A protein and the small-molecule ligand that binds it are described below.
Small molecule (SMILES): O=S(=O)(c1ccc(Oc2cc(F)cc(Cl)c2)c(Br)c1CO)C(F)F

Sequence of chain 1.A:
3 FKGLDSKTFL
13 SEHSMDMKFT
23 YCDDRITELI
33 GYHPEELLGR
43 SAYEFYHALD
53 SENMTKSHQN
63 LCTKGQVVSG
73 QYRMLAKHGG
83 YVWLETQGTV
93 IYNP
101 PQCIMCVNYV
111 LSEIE

Binding-site contacts:
Ligand atom F1 contacts residue SER71 of chain 1.A at 3.2 Å.
Ligand atom O2 contacts residue THR88 of chain 1.A at 3.5 Å.
Ligand atom CL1 contacts residue MET76 of chain 1.A at 3.6 Å.
Ligand atom O4 contacts residue HIS60 of chain 1.A at 3.0 Å (h-bond).
Ligand atom C11 contacts residue HIS15 of chain 1.A at 3.8 Å.
Ligand atom CL1 contacts residue TYR48 of chain 1.A at 3.5 Å.
Ligand atom F1 contacts residue MET56 of chain 1.A at 3.0 Å.
Ligand atom O1 contacts residue GLY90 of chain 1.A at 3.5 Å.
Ligand atom C12 contacts residue HIS15 of chain 1.A at 3.7 Å.
Ligand atom F2 contacts residue HIS60 of chain 1.A at 3.6 Å.
Ligand atom C9 contacts residue TYR74 of chain 1.A at 3.7 Å (hydrophobic).
Ligand atom O4 contacts residue LEU63 of chain 1.A at 3.8 Å.
Ligand atom C13 contacts residue ASN108 of chain 1.A at 3.8 Å.
Ligand atom C8 contacts residue MET76 of chain 1.A at 3.7 Å (hydrophobic).
Ligand atom C14 contacts residue LEU63 of chain 1.A at 3.4 Å (hydrophobic).
Ligand atom C10 contacts residue TYR48 of chain 1.A at 3.7 Å (hydrophobic).
Ligand atom C6 contacts residue THR88 of chain 1.A at 3.4 Å.
Ligand atom O1 contacts residue VAL69 of chain 1.A at 3.5 Å.
Ligand atom C10 contacts residue ALA44 of chain 1.A at 3.7 Å (hydrophobic).
Ligand atom F1 contacts residue SER59 of chain 1.A at 3.0 Å.
Ligand atom C12 contacts residue ASN108 of chain 1.A at 3.7 Å.
Ligand atom O3 contacts residue ALA44 of chain 1.A at 3.6 Å.
Ligand atom C7 contacts residue SER59 of chain 1.A at 3.2 Å.
Ligand atom F3 contacts residue PHE11 of chain 1.A at 3.3 Å.
Ligand atom C3 contacts residue CYS106 of chain 1.A at 3.6 Å (hydrophobic).
Ligand atom O4 contacts residue MET19 of chain 1.A at 3.4 Å.
Ligand atom CL1 contacts residue TYR74 of chain 1.A at 3.8 Å.
Ligand atom C5 contacts residue TYR74 of chain 1.A at 3.4 Å (hydrophobic).
Ligand atom C5 contacts residue TYR48 of chain 1.A at 3.5 Å (hydrophobic).
Ligand atom CL1 contacts residue PHE47 of chain 1.A at 3.7 Å.
Ligand atom O2 contacts residue SER71 of chain 1.A at 3.2 Å.
Ligand atom C4 contacts residue CYS106 of chain 1.A at 3.8 Å (hydrophobic).
Ligand atom BR1 contacts residue HIS15 of chain 1.A at 3.5 Å.
Ligand atom F3 contacts residue ASN108 of chain 1.A at 3.1 Å.
Ligand atom O3 contacts residue HIS15 of chain 1.A at 3.4 Å.
Ligand atom C3 contacts residue TYR48 of chain 1.A at 3.7 Å (hydrophobic).
Ligand atom C12 contacts residue SER13 of chain 1.A at 3.6 Å.
Ligand atom BR1 contacts residue MET19 of chain 1.A at 3.7 Å.
Ligand atom C4 contacts residue TYR48 of chain 1.A at 3.4 Å (hydrophobic).
Ligand atom O1 contacts residue LEU63 of chain 1.A at 3.4 Å.